A protein and the small-molecule ligand that binds it are described below.
Small molecule (SMILES): C[C@@H]1CC[C@@]2(OC1)O[C@H]1[C@@H](O)[C@H]3[C@@H]4CC[C@H]5C[C@@H](O[C@@H]6O[C@H](CO)[C@H](O[C@@H]7O[C@H](CO)[C@@H](O)[C@H](O[C@@H]8OC[C@@H](O)[C@H](O)[C@H]8O)[C@H]7O[C@@H]7O[C@H](CO)[C@H](O)[C@H](O[C@@H]8O[C@H](CO)[C@@H](O)[C@H](O)[C@H]8O)[C@H]7O)[C@H](O)[C@H]6O)[C@H](O)C[C@]5(C)[C@H]4CC[C@]3(C)[C@H]1[C@@H]2C

Sequence of chain 1.B:
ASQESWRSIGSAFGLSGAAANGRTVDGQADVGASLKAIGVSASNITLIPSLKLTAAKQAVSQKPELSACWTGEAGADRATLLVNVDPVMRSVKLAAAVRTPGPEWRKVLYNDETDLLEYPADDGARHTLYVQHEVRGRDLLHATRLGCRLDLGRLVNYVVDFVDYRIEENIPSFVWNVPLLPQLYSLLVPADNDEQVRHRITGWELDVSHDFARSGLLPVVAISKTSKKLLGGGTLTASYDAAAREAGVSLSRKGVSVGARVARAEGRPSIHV

Binding-site contacts:
Ligand atom C16 contacts residue HIS270 of chain 1.B at 4.1 Å.
Ligand atom C80 contacts residue LEU258 of chain 1.B at 4.3 Å (hydrophobic).
Ligand atom C81 contacts residue HIS270 of chain 1.B at 4.2 Å.
Ligand atom C17 contacts residue HIS270 of chain 1.B at 4.0 Å.
Ligand atom C10 contacts residue ILE272 of chain 1.B at 4.5 Å (hydrophobic).
Ligand atom C01 contacts residue VAL227 of chain 1.B at 4.4 Å (hydrophobic).
Ligand atom C18 contacts residue HIS270 of chain 1.B at 3.6 Å.
Ligand atom C81 contacts residue LEU258 of chain 1.B at 4.5 Å (hydrophobic).
Ligand atom C80 contacts residue HIS270 of chain 1.B at 3.6 Å.
Ligand atom O82 contacts residue HIS270 of chain 1.B at 3.6 Å.